Binding-site contacts:
Ligand atom CB1 contacts residue GLU190 of chain 1.A at 3.7 Å.
Ligand atom O contacts residue TYR61 of chain 1.A at 3.8 Å.
Ligand atom OXT contacts residue GLY140 of chain 1.A at 3.9 Å.
Ligand atom CD1 contacts residue TYR61 of chain 1.A at 3.5 Å (hydrophobic).
Ligand atom O contacts residue SER141 of chain 1.A at 4.0 Å.
Ligand atom OD1 contacts residue THR142 of chain 1.A at 2.7 Å (h-bond).
Ligand atom OD2 contacts residue GLY140 of chain 1.A at 3.2 Å.
Ligand atom CG contacts residue TYR61 of chain 1.A at 3.6 Å (hydrophobic).
Ligand atom CA contacts residue PRO88 of chain 1.A at 4.2 Å (hydrophobic).
Ligand atom CG1 contacts residue GLU190 of chain 1.A at 4.0 Å.
Ligand atom C contacts residue SER141 of chain 1.A at 3.5 Å.
Ligand atom N contacts residue PRO88 of chain 1.A at 2.9 Å (h-bond).
Ligand atom CG1 contacts residue SER141 of chain 1.A at 4.0 Å.
Ligand atom CD1 contacts residue SER173 of chain 1.A at 4.2 Å.
Ligand atom O contacts residue THR90 of chain 1.A at 3.0 Å (h-bond).
Ligand atom CD1 contacts residue GLU13 of chain 1.A at 3.2 Å.
Ligand atom OXT contacts residue ARG95 of chain 1.A at 2.9 Å (salt-bridge).
Ligand atom CD2 contacts residue GOL1 of chain 1.G at 3.6 Å.
Ligand atom CD contacts residue PRO88 of chain 1.A at 3.2 Å (hydrophobic).
Ligand atom OD2 contacts residue THR142 of chain 1.A at 3.0 Å (h-bond).
Ligand atom OD2 contacts residue SER141 of chain 1.A at 2.9 Å (h-bond).
Ligand atom CD contacts residue TYR61 of chain 1.A at 3.9 Å (hydrophobic).
Ligand atom CD2 contacts residue TYR61 of chain 1.A at 3.5 Å (hydrophobic).
Ligand atom O contacts residue PRO88 of chain 1.A at 3.5 Å (h-bond).
Ligand atom O contacts residue ARG95 of chain 1.A at 2.8 Å (salt-bridge).
Ligand atom C contacts residue THR90 of chain 1.A at 3.4 Å.
Ligand atom O contacts residue LEU89 of chain 1.A at 3.8 Å.
Ligand atom OD1 contacts residue GLU190 of chain 1.A at 3.8 Å.
Ligand atom N contacts residue THR90 of chain 1.A at 3.1 Å (h-bond).
Ligand atom N contacts residue TYR216 of chain 1.A at 4.0 Å.
Ligand atom N contacts residue GLU190 of chain 1.A at 2.9 Å (salt-bridge).
Ligand atom CA contacts residue THR90 of chain 1.A at 3.2 Å.
Ligand atom CG2 contacts residue TYR61 of chain 1.A at 3.6 Å (hydrophobic).
Ligand atom CD contacts residue GLU190 of chain 1.A at 3.5 Å.
Ligand atom OXT contacts residue SER141 of chain 1.A at 2.8 Å (h-bond).
Ligand atom C contacts residue ARG95 of chain 1.A at 3.4 Å.
Ligand atom CB contacts residue GLU190 of chain 1.A at 4.2 Å.
Ligand atom CA contacts residue GLU190 of chain 1.A at 3.4 Å.
Ligand atom CD2 contacts residue VAL137 of chain 1.A at 4.0 Å (hydrophobic).
Ligand atom CG1 contacts residue THR142 of chain 1.A at 3.3 Å.

Sequence of chain 1.A:
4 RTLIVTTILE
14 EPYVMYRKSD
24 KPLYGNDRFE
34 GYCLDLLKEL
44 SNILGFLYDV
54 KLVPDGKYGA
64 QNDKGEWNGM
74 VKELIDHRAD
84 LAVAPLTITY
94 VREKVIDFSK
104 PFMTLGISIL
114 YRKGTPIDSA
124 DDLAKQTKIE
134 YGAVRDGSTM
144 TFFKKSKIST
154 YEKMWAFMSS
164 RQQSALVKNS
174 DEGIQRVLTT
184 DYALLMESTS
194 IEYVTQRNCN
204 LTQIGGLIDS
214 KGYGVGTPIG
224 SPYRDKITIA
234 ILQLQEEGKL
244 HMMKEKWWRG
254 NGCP

A small-molecule ligand and the protein it binds are described below.
Small molecule (SMILES): C=C(C)[C@H]1CN[C@H](C(=O)O)[C@H]1CC(=O)O